Binding-site contacts:
Ligand atom O21 contacts residue TYR292 of chain 1.A at 3.8 Å.
Ligand atom C26 contacts residue PRO99 of chain 1.A at 3.7 Å (hydrophobic).
Ligand atom C04 contacts residue ASN262 of chain 1.A at 3.6 Å.
Ligand atom C10 contacts residue PHE195 of chain 1.A at 3.7 Å (hydrophobic).
Ligand atom C01 contacts residue HIS192 of chain 1.A at 3.4 Å.
Ligand atom C05 contacts residue PHE195 of chain 1.A at 3.7 Å (hydrophobic).
Ligand atom C01 contacts residue GLN155 of chain 1.A at 3.5 Å.
Ligand atom C20 contacts residue HIS288 of chain 1.A at 3.6 Å.
Ligand atom C19 contacts residue HIS288 of chain 1.A at 3.3 Å.
Ligand atom C22 contacts residue HIS288 of chain 1.A at 3.5 Å.
Ligand atom C04 contacts residue PHE195 of chain 1.A at 3.9 Å (hydrophobic).
Ligand atom C27 contacts residue MET159 of chain 1.A at 3.9 Å (hydrophobic).
Ligand atom C18 contacts residue ILE258 of chain 1.A at 3.8 Å (hydrophobic).
Ligand atom O24 contacts residue PRO99 of chain 1.A at 3.5 Å.
Ligand atom N17 contacts residue ILE258 of chain 1.A at 3.4 Å.
Ligand atom C08 contacts residue ILE258 of chain 1.A at 3.7 Å (hydrophobic).
Ligand atom C29 contacts residue TRP88 of chain 1.A at 3.9 Å (hydrophobic).
Ligand atom O12 contacts residue ILE258 of chain 1.A at 3.8 Å.
Ligand atom C32 contacts residue GLN102 of chain 1.A at 3.7 Å.
Ligand atom C08 contacts residue VAL106 of chain 1.A at 3.9 Å (hydrophobic).
Ligand atom N07 contacts residue VAL106 of chain 1.A at 3.7 Å.
Ligand atom C09 contacts residue SER259 of chain 1.A at 3.4 Å.
Ligand atom C22 contacts residue TYR292 of chain 1.A at 3.6 Å (hydrophobic).
Ligand atom O25 contacts residue GLN102 of chain 1.A at 3.8 Å.
Ligand atom C08 contacts residue TYR255 of chain 1.A at 3.7 Å (hydrophobic).
Ligand atom C02 contacts residue THR103 of chain 1.A at 3.9 Å.
Ligand atom C10 contacts residue SER259 of chain 1.A at 3.9 Å.
Ligand atom O25 contacts residue THR103 of chain 1.A at 3.5 Å.
Ligand atom S23 contacts residue PRO99 of chain 1.A at 3.9 Å.
Ligand atom N17 contacts residue GLN102 of chain 1.A at 3.8 Å.
Ligand atom C16 contacts residue ILE258 of chain 1.A at 3.8 Å (hydrophobic).
Ligand atom C18 contacts residue HIS288 of chain 1.A at 3.5 Å.
Ligand atom C02 contacts residue PHE195 of chain 1.A at 3.8 Å (hydrophobic).
Ligand atom C01 contacts residue GLU180 of chain 1.A at 3.8 Å.
Ligand atom O24 contacts residue GLN155 of chain 1.A at 3.0 Å (h-bond).
Ligand atom C22 contacts residue VAL291 of chain 1.A at 3.5 Å (hydrophobic).
Ligand atom O21 contacts residue HIS288 of chain 1.A at 3.5 Å.
Ligand atom C09 contacts residue ILE258 of chain 1.A at 3.6 Å (hydrophobic).
Ligand atom C32 contacts residue PRO99 of chain 1.A at 3.9 Å (hydrophobic).
Ligand atom O25 contacts residue PRO99 of chain 1.A at 3.3 Å (h-bond).

Sequence of chain 1.A:
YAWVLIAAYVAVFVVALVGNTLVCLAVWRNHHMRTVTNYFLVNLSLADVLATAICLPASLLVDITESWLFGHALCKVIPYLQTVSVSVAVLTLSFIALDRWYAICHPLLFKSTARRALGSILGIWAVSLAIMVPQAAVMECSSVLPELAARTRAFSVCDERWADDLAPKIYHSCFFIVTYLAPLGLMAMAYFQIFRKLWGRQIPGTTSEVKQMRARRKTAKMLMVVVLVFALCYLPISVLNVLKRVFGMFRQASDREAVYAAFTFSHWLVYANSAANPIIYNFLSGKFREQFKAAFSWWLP

This protein binds this small molecule.
Small molecule (SMILES): CCN(Cc1cccnc1)C(=O)CN(c1ccc(OC)nc1)S(=O)(=O)c1ccccc1C